Binding-site contacts:
Ligand atom O7 contacts residue LEU917 of chain 1.A at 3.3 Å.
Ligand atom C7 contacts residue ASN712 of chain 1.A at 3.3 Å.
Ligand atom N2 contacts residue LEU917 of chain 1.A at 4.3 Å.
Ligand atom C1 contacts residue GLN1066 of chain 1.A at 4.3 Å.
Ligand atom C8 contacts residue ASN712 of chain 1.A at 4.4 Å.
Ligand atom O7 contacts residue GLN1066 of chain 1.A at 4.0 Å.
Ligand atom C5 contacts residue LEU917 of chain 1.A at 4.1 Å (hydrophobic).
Ligand atom O4 contacts residue LEU917 of chain 1.A at 3.6 Å.
Ligand atom N2 contacts residue ASN712 of chain 1.A at 2.8 Å (h-bond).
Ligand atom O5 contacts residue GLN1066 of chain 1.A at 4.2 Å.
Ligand atom C5 contacts residue ASN712 of chain 1.A at 3.7 Å.
Ligand atom C3 contacts residue LEU917 of chain 1.A at 4.5 Å (hydrophobic).
Ligand atom C8 contacts residue LEU917 of chain 1.A at 4.0 Å (hydrophobic).
Ligand atom C4 contacts residue LEU917 of chain 1.A at 4.4 Å (hydrophobic).
Ligand atom C1 contacts residue ASN712 of chain 1.A at 1.4 Å.
Ligand atom C4 contacts residue ASN712 of chain 1.A at 4.2 Å.
Ligand atom C2 contacts residue ASN712 of chain 1.A at 2.4 Å.
Ligand atom C5 contacts residue GLN921 of chain 1.A at 4.0 Å.
Ligand atom O7 contacts residue ASN712 of chain 1.A at 3.6 Å (h-bond).
Ligand atom O5 contacts residue GLN921 of chain 1.A at 4.5 Å.
Ligand atom C6 contacts residue GLN921 of chain 1.A at 3.6 Å.
Ligand atom C8 contacts residue ASN920 of chain 1.A at 4.4 Å.
Ligand atom O5 contacts residue ASN712 of chain 1.A at 2.4 Å (h-bond).
Ligand atom O5 contacts residue PHE713 of chain 1.A at 4.5 Å.
Ligand atom C3 contacts residue ASN712 of chain 1.A at 3.7 Å.
Ligand atom C7 contacts residue LEU917 of chain 1.A at 3.6 Å (hydrophobic).

Sequence of chain 1.A:
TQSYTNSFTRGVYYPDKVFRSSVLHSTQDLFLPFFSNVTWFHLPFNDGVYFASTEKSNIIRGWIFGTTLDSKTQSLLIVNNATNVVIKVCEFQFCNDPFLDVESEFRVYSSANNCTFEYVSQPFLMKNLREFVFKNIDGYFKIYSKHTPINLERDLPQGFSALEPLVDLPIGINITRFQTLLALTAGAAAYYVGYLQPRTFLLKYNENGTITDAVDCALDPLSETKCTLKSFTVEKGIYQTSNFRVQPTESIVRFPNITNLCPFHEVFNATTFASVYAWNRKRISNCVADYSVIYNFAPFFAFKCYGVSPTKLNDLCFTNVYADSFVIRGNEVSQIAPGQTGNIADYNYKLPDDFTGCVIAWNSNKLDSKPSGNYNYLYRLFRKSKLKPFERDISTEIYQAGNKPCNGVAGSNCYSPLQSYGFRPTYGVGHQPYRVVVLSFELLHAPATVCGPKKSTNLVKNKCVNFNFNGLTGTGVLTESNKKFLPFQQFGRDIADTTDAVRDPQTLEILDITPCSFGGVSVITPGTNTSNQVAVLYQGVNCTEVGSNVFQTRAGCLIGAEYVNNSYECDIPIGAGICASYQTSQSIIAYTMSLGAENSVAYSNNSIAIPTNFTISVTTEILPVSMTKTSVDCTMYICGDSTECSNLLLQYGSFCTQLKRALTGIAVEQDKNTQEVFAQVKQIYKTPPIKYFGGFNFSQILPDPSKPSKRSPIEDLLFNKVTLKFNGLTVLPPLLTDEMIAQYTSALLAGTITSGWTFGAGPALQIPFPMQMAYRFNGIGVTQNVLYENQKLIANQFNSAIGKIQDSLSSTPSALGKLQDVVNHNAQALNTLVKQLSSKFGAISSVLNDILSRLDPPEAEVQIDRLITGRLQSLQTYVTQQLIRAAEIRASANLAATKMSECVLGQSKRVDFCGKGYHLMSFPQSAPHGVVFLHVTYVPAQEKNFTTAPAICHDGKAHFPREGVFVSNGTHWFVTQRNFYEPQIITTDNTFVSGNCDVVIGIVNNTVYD

The protein below binds the small molecule below.
Small molecule (SMILES): CC(=O)N[C@H]1[C@H](O[C@H]2[C@H](O)[C@@H](NC(C)=O)CO[C@@H]2CO)O[C@H](CO)[C@@H](O)[C@@H]1O